This small molecule binds to this protein.
Small molecule (SMILES): CC(=O)N[C@@H]1[C@@H](O)[C@H](O)[C@@H](CO)O[C@H]1O

Sequence of chain 25.K:
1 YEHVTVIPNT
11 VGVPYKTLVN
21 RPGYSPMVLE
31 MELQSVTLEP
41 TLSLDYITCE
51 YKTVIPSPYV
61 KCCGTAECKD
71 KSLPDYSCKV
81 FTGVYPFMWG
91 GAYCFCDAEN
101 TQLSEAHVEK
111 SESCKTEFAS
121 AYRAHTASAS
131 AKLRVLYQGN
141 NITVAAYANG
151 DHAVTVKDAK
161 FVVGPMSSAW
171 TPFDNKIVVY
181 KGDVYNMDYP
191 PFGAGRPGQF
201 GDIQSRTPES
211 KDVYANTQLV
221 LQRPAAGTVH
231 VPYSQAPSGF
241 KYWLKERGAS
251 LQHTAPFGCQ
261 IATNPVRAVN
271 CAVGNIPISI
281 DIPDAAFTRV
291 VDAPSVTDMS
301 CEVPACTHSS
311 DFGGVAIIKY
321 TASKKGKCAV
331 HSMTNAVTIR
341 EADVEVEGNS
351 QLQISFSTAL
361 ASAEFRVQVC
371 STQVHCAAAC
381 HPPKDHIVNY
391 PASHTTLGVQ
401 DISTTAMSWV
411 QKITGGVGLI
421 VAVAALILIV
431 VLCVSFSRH

Binding-site contacts:
Ligand atom O7 contacts residue ASN259 of chain 25.L at 2.9 Å (h-bond).
Ligand atom C8 contacts residue LYS181 of chain 25.K at 4.3 Å.
Ligand atom C4 contacts residue ASN259 of chain 25.L at 4.2 Å.
Ligand atom C7 contacts residue ASN259 of chain 25.L at 3.1 Å.
Ligand atom C5 contacts residue ASN259 of chain 25.L at 3.7 Å.
Ligand atom C8 contacts residue ASN259 of chain 25.L at 4.4 Å.
Ligand atom C2 contacts residue ASN259 of chain 25.L at 2.4 Å.
Ligand atom O5 contacts residue ASN259 of chain 25.L at 2.3 Å (h-bond).
Ligand atom O6 contacts residue ASN259 of chain 25.L at 4.2 Å.
Ligand atom C3 contacts residue ASN259 of chain 25.L at 3.8 Å.
Ligand atom O7 contacts residue LYS181 of chain 25.K at 4.3 Å.
Ligand atom O7 contacts residue THR116 of chain 25.K at 3.9 Å.
Ligand atom N2 contacts residue ASN259 of chain 25.L at 2.9 Å (h-bond).
Ligand atom C1 contacts residue ASN259 of chain 25.L at 1.4 Å.

Sequence of chain 25.L:
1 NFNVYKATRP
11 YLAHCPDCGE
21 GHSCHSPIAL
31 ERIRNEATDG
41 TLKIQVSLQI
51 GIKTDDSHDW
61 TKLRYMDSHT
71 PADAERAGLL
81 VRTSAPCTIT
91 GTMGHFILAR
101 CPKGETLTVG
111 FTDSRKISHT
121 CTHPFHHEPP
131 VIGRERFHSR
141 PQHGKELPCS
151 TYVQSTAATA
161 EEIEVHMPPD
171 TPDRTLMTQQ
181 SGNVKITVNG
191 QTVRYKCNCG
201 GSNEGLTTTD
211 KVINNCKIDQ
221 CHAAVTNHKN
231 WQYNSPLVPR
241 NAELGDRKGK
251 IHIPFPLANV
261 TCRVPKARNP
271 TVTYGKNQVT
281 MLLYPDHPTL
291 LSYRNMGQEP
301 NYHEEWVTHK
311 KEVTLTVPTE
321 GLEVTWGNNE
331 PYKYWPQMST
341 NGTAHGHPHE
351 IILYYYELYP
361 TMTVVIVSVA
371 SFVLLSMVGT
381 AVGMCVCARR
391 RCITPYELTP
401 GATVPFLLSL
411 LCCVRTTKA